Sequence of chain 1.B:
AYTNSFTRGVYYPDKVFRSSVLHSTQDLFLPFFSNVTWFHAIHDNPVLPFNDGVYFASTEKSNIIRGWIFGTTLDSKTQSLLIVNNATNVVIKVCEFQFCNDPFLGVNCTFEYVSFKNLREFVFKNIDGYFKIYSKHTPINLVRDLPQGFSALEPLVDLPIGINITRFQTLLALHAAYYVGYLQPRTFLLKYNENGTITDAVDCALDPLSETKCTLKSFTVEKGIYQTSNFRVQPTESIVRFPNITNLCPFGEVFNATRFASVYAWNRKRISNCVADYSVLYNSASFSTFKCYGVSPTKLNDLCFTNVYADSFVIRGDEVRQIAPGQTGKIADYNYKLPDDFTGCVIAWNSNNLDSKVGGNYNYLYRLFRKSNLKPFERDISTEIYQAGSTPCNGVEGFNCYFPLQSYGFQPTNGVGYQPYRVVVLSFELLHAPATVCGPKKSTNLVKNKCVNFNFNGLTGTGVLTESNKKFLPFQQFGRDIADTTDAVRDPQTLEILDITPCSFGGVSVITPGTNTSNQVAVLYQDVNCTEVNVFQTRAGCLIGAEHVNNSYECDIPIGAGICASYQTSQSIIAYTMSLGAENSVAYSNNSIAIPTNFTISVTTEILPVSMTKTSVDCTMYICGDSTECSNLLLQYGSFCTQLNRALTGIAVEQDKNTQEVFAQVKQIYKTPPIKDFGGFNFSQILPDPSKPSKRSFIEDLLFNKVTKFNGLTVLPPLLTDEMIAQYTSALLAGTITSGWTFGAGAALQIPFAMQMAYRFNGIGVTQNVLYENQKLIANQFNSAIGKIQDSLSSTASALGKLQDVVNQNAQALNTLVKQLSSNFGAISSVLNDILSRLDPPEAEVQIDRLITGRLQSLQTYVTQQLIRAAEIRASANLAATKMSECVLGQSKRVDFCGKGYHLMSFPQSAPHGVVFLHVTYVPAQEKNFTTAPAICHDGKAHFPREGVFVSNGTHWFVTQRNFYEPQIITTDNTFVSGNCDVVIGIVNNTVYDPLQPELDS

Binding-site contacts:
Ligand atom C8 contacts residue GLU281 of chain 1.B at 3.2 Å.
Ligand atom C2 contacts residue ASN282 of chain 1.B at 2.5 Å.
Ligand atom C5 contacts residue ASN282 of chain 1.B at 3.7 Å.
Ligand atom C3 contacts residue ASN282 of chain 1.B at 3.8 Å.
Ligand atom O7 contacts residue ASN282 of chain 1.B at 4.5 Å.
Ligand atom O7 contacts residue THR286 of chain 1.B at 4.0 Å.
Ligand atom N2 contacts residue ASN280 of chain 1.B at 3.5 Å (h-bond).
Ligand atom C4 contacts residue ASN282 of chain 1.B at 4.2 Å.
Ligand atom C1 contacts residue ASN282 of chain 1.B at 1.4 Å.
Ligand atom C7 contacts residue ASN280 of chain 1.B at 3.1 Å.
Ligand atom O5 contacts residue ASN282 of chain 1.B at 2.4 Å (h-bond).
Ligand atom C1 contacts residue GLU281 of chain 1.B at 4.3 Å.
Ligand atom C2 contacts residue ASN280 of chain 1.B at 4.3 Å.
Ligand atom C7 contacts residue ASN282 of chain 1.B at 3.6 Å.
Ligand atom C8 contacts residue ASN280 of chain 1.B at 3.7 Å.
Ligand atom C1 contacts residue ASN280 of chain 1.B at 3.9 Å.
Ligand atom O7 contacts residue ASN280 of chain 1.B at 3.2 Å (h-bond).
Ligand atom N2 contacts residue ASN282 of chain 1.B at 2.9 Å (h-bond).
Ligand atom C8 contacts residue ASN282 of chain 1.B at 3.9 Å.

The small molecule below binds the protein below.
Small molecule (SMILES): CC(=O)N[C@@H]1[C@@H](O)[C@H](O)[C@@H](CO)O[C@H]1O